Sequence of chain 22.B:
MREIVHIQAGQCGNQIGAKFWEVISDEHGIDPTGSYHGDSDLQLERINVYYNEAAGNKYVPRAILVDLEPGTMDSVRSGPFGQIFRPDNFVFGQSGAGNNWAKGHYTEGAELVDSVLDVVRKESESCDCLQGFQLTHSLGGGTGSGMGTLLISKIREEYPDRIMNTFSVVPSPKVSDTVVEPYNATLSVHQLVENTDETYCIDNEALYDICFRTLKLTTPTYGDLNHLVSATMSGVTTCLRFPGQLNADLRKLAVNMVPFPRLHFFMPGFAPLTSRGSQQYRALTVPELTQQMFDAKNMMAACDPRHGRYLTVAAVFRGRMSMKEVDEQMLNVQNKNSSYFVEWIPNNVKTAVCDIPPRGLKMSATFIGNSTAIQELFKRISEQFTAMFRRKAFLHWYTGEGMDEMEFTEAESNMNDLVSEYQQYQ

Binding-site contacts:
Ligand atom O2 contacts residue ARG306 of chain 22.B at 3.7 Å.
Ligand atom C27 contacts residue PHE294 of chain 22.B at 4.1 Å (hydrophobic).
Ligand atom C17 contacts residue LYS122 of chain 24.B at 3.6 Å.
Ligand atom O1 contacts residue ASP295 of chain 22.B at 3.7 Å.
Ligand atom O1 contacts residue ALA296 of chain 22.B at 3.3 Å (h-bond).
Ligand atom O7 contacts residue LYS297 of chain 22.B at 3.7 Å.
Ligand atom C26 contacts residue TYR310 of chain 22.B at 3.8 Å (hydrophobic).
Ligand atom C6 contacts residue ASP118 of chain 24.B at 3.2 Å.
Ligand atom O3 contacts residue ARG306 of chain 22.B at 3.2 Å (salt-bridge).
Ligand atom C8 contacts residue ASP118 of chain 24.B at 3.8 Å.
Ligand atom C10 contacts residue GLU125 of chain 24.B at 3.8 Å.
Ligand atom C19 contacts residue LYS122 of chain 24.B at 3.8 Å.
Ligand atom C24 contacts residue TYR310 of chain 22.B at 3.6 Å (hydrophobic).
Ligand atom C16 contacts residue ARG306 of chain 22.B at 3.6 Å.
Ligand atom C20 contacts residue PHE294 of chain 22.B at 3.9 Å (hydrophobic).
Ligand atom C19 contacts residue GLU125 of chain 24.B at 3.7 Å.
Ligand atom O24 contacts residue PHE294 of chain 22.B at 2.9 Å (h-bond).
Ligand atom C7 contacts residue LYS297 of chain 22.B at 3.5 Å.
Ligand atom C6 contacts residue LYS297 of chain 22.B at 2.9 Å.
Ligand atom O2 contacts residue ALA296 of chain 22.B at 3.7 Å.
Ligand atom C23 contacts residue PHE294 of chain 22.B at 3.6 Å (hydrophobic).
Ligand atom O8 contacts residue ASP118 of chain 24.B at 2.7 Å (salt-bridge).
Ligand atom O1 contacts residue PHE294 of chain 22.B at 3.3 Å (h-bond).
Ligand atom O11 contacts residue GLU125 of chain 24.B at 2.8 Å (salt-bridge).
Ligand atom C11 contacts residue GLU125 of chain 24.B at 3.9 Å.
Ligand atom C18 contacts residue ARG121 of chain 24.B at 4.1 Å.
Ligand atom C5 contacts residue LYS297 of chain 22.B at 3.7 Å.
Ligand atom C18 contacts residue GLU125 of chain 24.B at 3.3 Å.
Ligand atom C1 contacts residue ASP295 of chain 22.B at 4.0 Å.
Ligand atom C22 contacts residue TYR340 of chain 22.B at 4.1 Å (hydrophobic).
Ligand atom O91 contacts residue ASP295 of chain 22.B at 3.6 Å.
Ligand atom C7 contacts residue ASP118 of chain 24.B at 4.1 Å.
Ligand atom O24 contacts residue TYR310 of chain 22.B at 2.8 Å (h-bond).
Ligand atom C24 contacts residue PHE294 of chain 22.B at 3.5 Å (hydrophobic).
Ligand atom C27 contacts residue PHE341 of chain 22.B at 4.0 Å (hydrophobic).
Ligand atom C27 contacts residue VAL333 of chain 22.B at 3.8 Å (hydrophobic).
Ligand atom C26 contacts residue PHE294 of chain 22.B at 3.9 Å (hydrophobic).
Ligand atom O7 contacts residue ASP118 of chain 24.B at 3.6 Å.
Ligand atom C2 contacts residue ASP295 of chain 22.B at 3.4 Å.
Ligand atom O2 contacts residue ASP295 of chain 22.B at 2.8 Å (salt-bridge).

The protein below binds the small molecule below.
Small molecule (SMILES): CC[C@H](/C=C(/C)[C@@H]1C[C@@H](OC)C[C@H](O)C(C)(C)[C@@]2(O)O[C@@H](C[C@@H](OC)[C@H](O)C(=O)O1)C[C@@H](OC)[C@H]2O)CO

Sequence of chain 24.B:
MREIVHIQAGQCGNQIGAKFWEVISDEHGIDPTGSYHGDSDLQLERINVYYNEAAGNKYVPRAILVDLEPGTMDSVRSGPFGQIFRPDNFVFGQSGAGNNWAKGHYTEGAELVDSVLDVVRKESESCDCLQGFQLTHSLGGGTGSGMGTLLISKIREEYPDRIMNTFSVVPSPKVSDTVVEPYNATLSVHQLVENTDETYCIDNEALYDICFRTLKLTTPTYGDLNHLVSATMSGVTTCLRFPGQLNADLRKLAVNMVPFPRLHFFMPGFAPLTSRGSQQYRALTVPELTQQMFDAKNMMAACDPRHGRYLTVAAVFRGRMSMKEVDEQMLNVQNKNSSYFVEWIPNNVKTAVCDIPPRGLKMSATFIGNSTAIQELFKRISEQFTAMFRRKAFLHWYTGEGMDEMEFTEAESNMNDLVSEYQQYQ